Binding-site contacts:
Ligand atom O7 contacts residue SER205 of chain 1.L at 4.2 Å.
Ligand atom O7 contacts residue ASN203 of chain 1.L at 4.5 Å.
Ligand atom C7 contacts residue VAL55 of chain 1.L at 4.4 Å (hydrophobic).
Ligand atom C1 contacts residue ASN191 of chain 1.L at 3.8 Å.
Ligand atom C2 contacts residue ASN203 of chain 1.L at 2.5 Å.
Ligand atom O5 contacts residue ASN203 of chain 1.L at 2.2 Å (h-bond).
Ligand atom C7 contacts residue ASN191 of chain 1.L at 3.8 Å.
Ligand atom C1 contacts residue ASN203 of chain 1.L at 1.6 Å.
Ligand atom N2 contacts residue SER205 of chain 1.L at 4.2 Å.
Ligand atom C8 contacts residue GLU53 of chain 1.L at 4.5 Å.
Ligand atom N2 contacts residue VAL55 of chain 1.L at 4.2 Å.
Ligand atom C5 contacts residue ASN203 of chain 1.L at 3.6 Å.
Ligand atom C3 contacts residue ASN203 of chain 1.L at 3.8 Å.
Ligand atom N2 contacts residue ASN191 of chain 1.L at 3.8 Å.
Ligand atom C4 contacts residue ASN203 of chain 1.L at 4.1 Å.
Ligand atom C8 contacts residue VAL55 of chain 1.L at 3.5 Å (hydrophobic).
Ligand atom C7 contacts residue ASN203 of chain 1.L at 3.9 Å.
Ligand atom C7 contacts residue SER205 of chain 1.L at 3.8 Å.
Ligand atom C8 contacts residue SER205 of chain 1.L at 3.6 Å.
Ligand atom O7 contacts residue ASN191 of chain 1.L at 3.3 Å (h-bond).
Ligand atom N2 contacts residue ASN203 of chain 1.L at 2.9 Å (h-bond).

Sequence of chain 1.L:
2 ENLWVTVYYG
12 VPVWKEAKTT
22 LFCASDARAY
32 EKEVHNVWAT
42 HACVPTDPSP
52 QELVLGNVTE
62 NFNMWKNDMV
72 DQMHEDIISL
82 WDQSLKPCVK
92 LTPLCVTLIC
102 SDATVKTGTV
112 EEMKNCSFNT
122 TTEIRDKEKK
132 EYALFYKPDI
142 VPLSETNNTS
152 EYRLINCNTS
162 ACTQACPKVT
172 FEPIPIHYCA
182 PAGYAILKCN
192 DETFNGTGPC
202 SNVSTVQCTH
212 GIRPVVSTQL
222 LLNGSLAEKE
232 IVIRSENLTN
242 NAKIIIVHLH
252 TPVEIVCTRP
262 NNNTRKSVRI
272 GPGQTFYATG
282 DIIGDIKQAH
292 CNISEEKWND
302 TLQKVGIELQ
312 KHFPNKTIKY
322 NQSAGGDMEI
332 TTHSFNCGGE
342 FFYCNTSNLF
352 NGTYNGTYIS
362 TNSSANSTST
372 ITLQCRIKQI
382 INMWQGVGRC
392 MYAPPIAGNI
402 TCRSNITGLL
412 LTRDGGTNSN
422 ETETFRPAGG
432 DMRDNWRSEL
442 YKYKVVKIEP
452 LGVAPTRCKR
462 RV

This protein binds this small molecule.
Small molecule (SMILES): CC(=O)N[C@@H]1[C@@H](O)[C@H](O)[C@@H](CO)O[C@H]1O